Sequence of chain 1.D:
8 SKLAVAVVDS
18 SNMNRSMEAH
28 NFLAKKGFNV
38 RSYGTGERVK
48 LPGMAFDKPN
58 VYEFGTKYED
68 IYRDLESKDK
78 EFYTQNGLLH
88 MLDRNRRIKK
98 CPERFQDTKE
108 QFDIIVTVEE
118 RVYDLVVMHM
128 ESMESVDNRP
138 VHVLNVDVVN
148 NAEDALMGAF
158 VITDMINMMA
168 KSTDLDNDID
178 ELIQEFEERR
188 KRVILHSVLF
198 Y

This small molecule binds to this protein.
Small molecule (SMILES): CC(=O)N1CCC[C@H]1C(=O)N[C@H](C(=O)N[C@@H](COP(=O)(O)O)C(=O)N1CCC[C@H]1C(=O)N[C@@H](CO)C(=O)N[C@@H](Cc1ccc(O)cc1)C(=O)N[C@@H](CO)C(N)=O)[C@@H](C)O

Binding-site contacts:
Ligand atom CG2 contacts residue LEU48 of chain 1.D at 3.6 Å (hydrophobic).
Ligand atom O1 contacts residue LYS47 of chain 1.D at 3.1 Å (salt-bridge).
Ligand atom P contacts residue ASP16 of chain 1.D at 3.4 Å.
Ligand atom CB contacts residue ASN147 of chain 1.D at 3.0 Å.
Ligand atom O2P contacts residue SER17 of chain 1.D at 2.8 Å (h-bond).
Ligand atom CA contacts residue LYS47 of chain 1.D at 3.4 Å.
Ligand atom CD contacts residue LEU85 of chain 1.D at 3.3 Å (hydrophobic).
Ligand atom O contacts residue ASN147 of chain 1.D at 3.2 Å (h-bond).
Ligand atom O2P contacts residue SER18 of chain 1.D at 3.0 Å (h-bond).
Ligand atom CB contacts residue LEU48 of chain 1.D at 3.7 Å (hydrophobic).
Ligand atom CB contacts residue ASN21 of chain 1.D at 3.6 Å.
Ligand atom O contacts residue PRO49 of chain 1.D at 3.5 Å.
Ligand atom CE2 contacts residue GLY50 of chain 1.D at 3.5 Å.
Ligand atom CE2 contacts residue ALA52 of chain 1.D at 3.6 Å (hydrophobic).
Ligand atom O3P contacts residue MET20 of chain 1.D at 2.8 Å (h-bond).
Ligand atom O3P contacts residue ASN21 of chain 1.D at 3.0 Å (h-bond).
Ligand atom CD contacts residue MET88 of chain 1.D at 3.7 Å (hydrophobic).
Ligand atom O2P contacts residue ASP16 of chain 1.D at 3.2 Å.
Ligand atom OG contacts residue ASN147 of chain 1.D at 3.1 Å (h-bond).
Ligand atom O1P contacts residue ASN21 of chain 1.D at 3.4 Å.
Ligand atom N contacts residue LYS47 of chain 1.D at 2.8 Å (salt-bridge).
Ligand atom OG1 contacts residue PRO49 of chain 1.D at 3.7 Å.
Ligand atom C2 contacts residue LYS47 of chain 1.D at 3.7 Å.
Ligand atom C contacts residue LYS47 of chain 1.D at 3.6 Å.
Ligand atom O2P contacts residue ARG22 of chain 1.D at 3.0 Å (salt-bridge).
Ligand atom OH contacts residue MET51 of chain 1.D at 3.7 Å.
Ligand atom OG contacts residue ASN147 of chain 1.D at 3.4 Å (h-bond).
Ligand atom O3P contacts residue ASN19 of chain 1.D at 3.3 Å (h-bond).
Ligand atom O1P contacts residue ASN147 of chain 1.D at 3.4 Å (h-bond).
Ligand atom CB contacts residue PRO49 of chain 1.D at 3.7 Å (hydrophobic).
Ligand atom O3P contacts residue SER18 of chain 1.D at 3.5 Å (h-bond).
Ligand atom CA contacts residue ASN147 of chain 1.D at 3.5 Å.
Ligand atom CB contacts residue LYS47 of chain 1.D at 3.5 Å.
Ligand atom O1P contacts residue ASP16 of chain 1.D at 3.3 Å (salt-bridge).
Ligand atom N contacts residue ASN147 of chain 1.D at 2.9 Å (h-bond).
Ligand atom CB contacts residue ASN147 of chain 1.D at 3.4 Å.
Ligand atom CG2 contacts residue PRO56 of chain 1.D at 3.6 Å (hydrophobic).
Ligand atom O contacts residue PRO49 of chain 1.D at 2.9 Å.
Ligand atom O3P contacts residue ASP16 of chain 1.D at 2.9 Å (salt-bridge).
Ligand atom O1P contacts residue ARG22 of chain 1.D at 3.0 Å (salt-bridge).